Sequence of chain 3.A:
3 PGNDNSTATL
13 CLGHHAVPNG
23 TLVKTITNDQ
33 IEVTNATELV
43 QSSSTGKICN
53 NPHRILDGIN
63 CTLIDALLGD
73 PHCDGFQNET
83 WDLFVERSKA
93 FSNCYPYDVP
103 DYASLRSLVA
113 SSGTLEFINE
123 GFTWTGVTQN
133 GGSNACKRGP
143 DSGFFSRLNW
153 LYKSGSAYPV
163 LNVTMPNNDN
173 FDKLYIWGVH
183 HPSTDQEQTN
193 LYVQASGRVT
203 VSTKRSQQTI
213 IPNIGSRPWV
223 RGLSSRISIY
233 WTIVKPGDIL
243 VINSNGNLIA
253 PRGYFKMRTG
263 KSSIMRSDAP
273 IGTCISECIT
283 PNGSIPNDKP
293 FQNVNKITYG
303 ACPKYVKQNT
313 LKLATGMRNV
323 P

This protein binds this small molecule.
Small molecule (SMILES): CC(=O)N[C@H]1[C@H](O[C@H]2[C@H](O)[C@@H](NC(C)=O)CO[C@@H]2CO)O[C@H](CO)[C@@H](O[C@@H]2O[C@H](CO)[C@@H](O)[C@H](O)[C@@H]2O)[C@@H]1O

Sequence of chain 2.A:
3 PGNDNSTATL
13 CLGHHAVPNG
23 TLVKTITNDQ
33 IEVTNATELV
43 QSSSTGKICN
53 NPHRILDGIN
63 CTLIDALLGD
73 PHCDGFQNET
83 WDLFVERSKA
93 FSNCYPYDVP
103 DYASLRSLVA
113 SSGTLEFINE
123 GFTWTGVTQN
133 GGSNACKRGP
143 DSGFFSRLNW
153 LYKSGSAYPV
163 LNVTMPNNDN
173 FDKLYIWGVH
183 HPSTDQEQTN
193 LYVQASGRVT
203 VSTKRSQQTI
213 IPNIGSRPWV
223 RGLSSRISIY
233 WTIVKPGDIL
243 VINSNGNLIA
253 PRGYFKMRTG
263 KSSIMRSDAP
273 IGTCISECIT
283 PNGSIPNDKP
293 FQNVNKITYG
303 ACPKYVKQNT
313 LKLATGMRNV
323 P

Binding-site contacts:
Ligand atom C7 contacts residue TRP221 of chain 3.A at 4.0 Å (hydrophobic).
Ligand atom C8 contacts residue SER218 of chain 3.A at 3.5 Å.
Ligand atom C7 contacts residue SER218 of chain 3.A at 3.7 Å.
Ligand atom O6 contacts residue THR166 of chain 2.A at 3.8 Å.
Ligand atom O7 contacts residue TRP221 of chain 3.A at 2.8 Å (h-bond).
Ligand atom C2 contacts residue ASN164 of chain 2.A at 3.6 Å.
Ligand atom C1 contacts residue SER218 of chain 3.A at 3.8 Å.
Ligand atom C8 contacts residue THR166 of chain 2.A at 3.5 Å.
Ligand atom C2 contacts residue SER218 of chain 3.A at 4.0 Å.
Ligand atom O5 contacts residue ASN164 of chain 2.A at 3.4 Å (h-bond).
Ligand atom O7 contacts residue ARG219 of chain 3.A at 4.1 Å.
Ligand atom C1 contacts residue ASN164 of chain 2.A at 2.9 Å.
Ligand atom C7 contacts residue ASN164 of chain 2.A at 4.0 Å.
Ligand atom N2 contacts residue TRP221 of chain 3.A at 4.5 Å.
Ligand atom C2 contacts residue TRP221 of chain 3.A at 4.0 Å (hydrophobic).
Ligand atom N2 contacts residue ASN164 of chain 2.A at 4.0 Å.
Ligand atom O7 contacts residue ASN164 of chain 2.A at 3.8 Å.
Ligand atom C3 contacts residue SER218 of chain 3.A at 4.4 Å.
Ligand atom O7 contacts residue PRO220 of chain 3.A at 3.5 Å.
Ligand atom C6 contacts residue THR166 of chain 2.A at 3.6 Å.
Ligand atom C3 contacts residue TRP221 of chain 3.A at 4.4 Å (hydrophobic).
Ligand atom C8 contacts residue ILE241 of chain 2.A at 3.8 Å (hydrophobic).
Ligand atom C8 contacts residue THR186 of chain 3.A at 4.0 Å.
Ligand atom C7 contacts residue PRO220 of chain 3.A at 4.5 Å (hydrophobic).
Ligand atom C8 contacts residue VAL243 of chain 2.A at 4.5 Å (hydrophobic).
Ligand atom N2 contacts residue SER218 of chain 3.A at 3.0 Å (h-bond).
Ligand atom O3 contacts residue TRP221 of chain 3.A at 3.7 Å.
Ligand atom C4 contacts residue TRP221 of chain 3.A at 4.3 Å (hydrophobic).
Ligand atom O2 contacts residue TRP221 of chain 3.A at 3.5 Å.